Sequence of chain 2.A:
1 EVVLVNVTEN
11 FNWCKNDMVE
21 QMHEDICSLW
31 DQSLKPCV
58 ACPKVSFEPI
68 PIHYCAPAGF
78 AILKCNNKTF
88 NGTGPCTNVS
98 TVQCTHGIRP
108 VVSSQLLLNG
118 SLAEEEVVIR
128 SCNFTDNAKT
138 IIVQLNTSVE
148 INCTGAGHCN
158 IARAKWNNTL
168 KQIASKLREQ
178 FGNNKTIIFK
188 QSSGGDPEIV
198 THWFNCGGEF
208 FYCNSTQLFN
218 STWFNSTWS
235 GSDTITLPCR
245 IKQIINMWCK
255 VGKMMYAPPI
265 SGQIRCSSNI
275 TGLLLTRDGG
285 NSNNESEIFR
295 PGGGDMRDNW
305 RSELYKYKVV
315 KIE

This protein binds this small molecule.
Small molecule (SMILES): CC(=O)N[C@@H]1[C@@H](O)[C@H](O)[C@@H](CO)O[C@H]1O

Binding-site contacts:
Ligand atom O5 contacts residue ASN288 of chain 2.A at 2.4 Å (h-bond).
Ligand atom C7 contacts residue ASN288 of chain 2.A at 3.8 Å.
Ligand atom C5 contacts residue ASN288 of chain 2.A at 3.6 Å.
Ligand atom C4 contacts residue ASN288 of chain 2.A at 4.3 Å.
Ligand atom O7 contacts residue ASN288 of chain 2.A at 3.9 Å.
Ligand atom C2 contacts residue ASN288 of chain 2.A at 2.6 Å.
Ligand atom N2 contacts residue ASN288 of chain 2.A at 3.0 Å (h-bond).
Ligand atom C3 contacts residue ASN288 of chain 2.A at 3.9 Å.
Ligand atom C1 contacts residue ASN288 of chain 2.A at 1.4 Å.